The small molecule below binds the protein below.
Small molecule (SMILES): CC[C@H](C)[C@H](NC(=O)[C@@H](N)CCCCN)C(=O)N[C@@H](CC(C)C)C(=O)N[C@@H](Cc1cnc[nH]1)C(=O)N[C@@H](CCCN=C(N)N)C(=O)N[C@@H](CC(C)C)C(=O)N[C@@H](CC(C)C)C(=O)N[C@@H](CCC(N)=O)C(=O)N[C@H](C=O)CC(=O)O

Sequence of chain 1.B:
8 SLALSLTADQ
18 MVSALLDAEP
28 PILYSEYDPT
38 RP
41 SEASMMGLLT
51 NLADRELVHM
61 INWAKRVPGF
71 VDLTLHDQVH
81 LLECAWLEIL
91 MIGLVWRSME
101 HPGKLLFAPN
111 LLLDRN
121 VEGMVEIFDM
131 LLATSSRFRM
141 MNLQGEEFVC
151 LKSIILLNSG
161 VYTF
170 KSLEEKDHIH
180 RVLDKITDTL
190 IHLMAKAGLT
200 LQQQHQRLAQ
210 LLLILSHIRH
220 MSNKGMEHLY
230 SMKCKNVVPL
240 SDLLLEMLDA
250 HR

Binding-site contacts:
Ligand atom CB contacts residue ILE61 of chain 1.B at 4.0 Å (hydrophobic).
Ligand atom CG contacts residue MET246 of chain 1.B at 4.0 Å (hydrophobic).
Ligand atom CD2 contacts residue MET246 of chain 1.B at 3.7 Å (hydrophobic).
Ligand atom CB contacts residue LEU75 of chain 1.B at 3.7 Å (hydrophobic).
Ligand atom CD1 contacts residue VAL79 of chain 1.B at 3.6 Å (hydrophobic).
Ligand atom CG contacts residue LEU75 of chain 1.B at 3.8 Å (hydrophobic).
Ligand atom CA contacts residue LYS65 of chain 1.B at 3.7 Å.
Ligand atom CB contacts residue LEU242 of chain 1.B at 3.8 Å (hydrophobic).
Ligand atom CD2 contacts residue LEU82 of chain 1.B at 3.8 Å (hydrophobic).
Ligand atom CA contacts residue VAL79 of chain 1.B at 3.9 Å (hydrophobic).
Ligand atom N contacts residue GLU245 of chain 1.B at 3.1 Å (salt-bridge).
Ligand atom C contacts residue GLU245 of chain 1.B at 3.8 Å.
Ligand atom NE2 contacts residue LEU75 of chain 1.B at 3.3 Å.
Ligand atom C contacts residue LYS65 of chain 1.B at 3.8 Å.
Ligand atom CB contacts residue GLU245 of chain 1.B at 3.3 Å.
Ligand atom CD2 contacts residue GLU83 of chain 1.B at 3.6 Å.
Ligand atom NE2 contacts residue LEU75 of chain 1.B at 3.9 Å.
Ligand atom CD1 contacts residue GLN78 of chain 1.B at 3.7 Å.
Ligand atom N contacts residue LEU242 of chain 1.B at 3.8 Å.
Ligand atom CD2 contacts residue LEU75 of chain 1.B at 3.8 Å (hydrophobic).
Ligand atom CD2 contacts residue ILE61 of chain 1.B at 3.7 Å (hydrophobic).
Ligand atom NZ contacts residue GLU83 of chain 1.B at 2.5 Å (salt-bridge).
Ligand atom CD contacts residue GLU83 of chain 1.B at 4.0 Å.
Ligand atom CD1 contacts residue MET246 of chain 1.B at 3.7 Å (hydrophobic).
Ligand atom CG1 contacts residue GLU245 of chain 1.B at 3.9 Å.
Ligand atom CE contacts residue GLU83 of chain 1.B at 3.5 Å.
Ligand atom CG contacts residue GLU245 of chain 1.B at 3.6 Å.
Ligand atom CD1 contacts residue ASP241 of chain 1.B at 3.6 Å.
Ligand atom CD1 contacts residue ILE61 of chain 1.B at 3.6 Å (hydrophobic).
Ligand atom C contacts residue LYS65 of chain 1.B at 3.6 Å.
Ligand atom CD1 contacts residue LEU82 of chain 1.B at 3.6 Å (hydrophobic).
Ligand atom O contacts residue LYS65 of chain 1.B at 2.8 Å (salt-bridge).
Ligand atom CB contacts residue LEU75 of chain 1.B at 3.9 Å (hydrophobic).
Ligand atom CD1 contacts residue LEU242 of chain 1.B at 3.5 Å (hydrophobic).
Ligand atom CE1 contacts residue LEU75 of chain 1.B at 3.6 Å (hydrophobic).
Ligand atom CD2 contacts residue VAL79 of chain 1.B at 3.4 Å (hydrophobic).
Ligand atom CA contacts residue GLU245 of chain 1.B at 3.4 Å.
Ligand atom CD2 contacts residue GLN78 of chain 1.B at 3.7 Å.
Ligand atom CG2 contacts residue LEU242 of chain 1.B at 3.7 Å (hydrophobic).
Ligand atom NZ contacts residue VAL79 of chain 1.B at 3.7 Å.